This small molecule binds to this protein.
Small molecule (SMILES): O=c1cc(CP(=O)(O)O)c2c(F)cc(F)cc2o1

Binding-site contacts:
Ligand atom C13 contacts residue ASN186 of chain 1.A at 3.9 Å.
Ligand atom O08 contacts residue HIS155 of chain 1.A at 3.7 Å.
Ligand atom C16 contacts residue ASN186 of chain 1.A at 3.8 Å.
Ligand atom C05 contacts residue ZN1 of chain 1.D at 3.6 Å.
Ligand atom O18 contacts residue ARG181 of chain 1.A at 3.3 Å (salt-bridge).
Ligand atom F12 contacts residue PHE38 of chain 1.A at 3.4 Å.
Ligand atom O09 contacts residue HIS155 of chain 1.A at 3.3 Å.
Ligand atom P06 contacts residue HIS216 of chain 1.A at 4.0 Å.
Ligand atom C02 contacts residue TYR43 of chain 1.A at 4.0 Å (hydrophobic).
Ligand atom C04 contacts residue TRP63 of chain 1.A at 3.8 Å (hydrophobic).
Ligand atom O07 contacts residue ZN1 of chain 1.C at 2.2 Å.
Ligand atom O07 contacts residue HIS90 of chain 1.A at 3.9 Å.
Ligand atom P06 contacts residue ZN1 of chain 1.C at 3.5 Å.
Ligand atom O09 contacts residue ASN186 of chain 1.A at 2.8 Å (h-bond).
Ligand atom C11 contacts residue PHE38 of chain 1.A at 3.8 Å (hydrophobic).
Ligand atom O08 contacts residue HIS216 of chain 1.A at 2.8 Å (h-bond).
Ligand atom O01 contacts residue HIS216 of chain 1.A at 3.7 Å.
Ligand atom O08 contacts residue ASP94 of chain 1.A at 3.4 Å (salt-bridge).
Ligand atom O07 contacts residue HIS155 of chain 1.A at 3.3 Å (h-bond).
Ligand atom P06 contacts residue HIS155 of chain 1.A at 3.7 Å.
Ligand atom P06 contacts residue ZN1 of chain 1.D at 2.9 Å.
Ligand atom F15 contacts residue ASN186 of chain 1.A at 3.9 Å.
Ligand atom C16 contacts residue TYR43 of chain 1.A at 3.8 Å (hydrophobic).
Ligand atom C13 contacts residue PHE38 of chain 1.A at 3.5 Å (hydrophobic).
Ligand atom P06 contacts residue ASP94 of chain 1.A at 3.6 Å.
Ligand atom C05 contacts residue TRP63 of chain 1.A at 4.0 Å (hydrophobic).
Ligand atom O09 contacts residue ZN1 of chain 1.C at 3.9 Å.
Ligand atom O18 contacts residue TYR43 of chain 1.A at 3.9 Å.
Ligand atom O07 contacts residue ASP94 of chain 1.A at 3.4 Å (salt-bridge).
Ligand atom O07 contacts residue HIS92 of chain 1.A at 3.5 Å (h-bond).
Ligand atom C14 contacts residue ASN186 of chain 1.A at 3.6 Å.
Ligand atom O08 contacts residue CYS174 of chain 1.A at 3.5 Å (h-bond).
Ligand atom O07 contacts residue ZN1 of chain 1.D at 3.1 Å.
Ligand atom O01 contacts residue ARG181 of chain 1.A at 3.0 Å (salt-bridge).
Ligand atom C05 contacts residue ASP94 of chain 1.A at 3.5 Å.
Ligand atom C02 contacts residue ARG181 of chain 1.A at 3.5 Å.
Ligand atom O01 contacts residue TYR43 of chain 1.A at 3.9 Å.
Ligand atom O08 contacts residue ZN1 of chain 1.D at 1.9 Å.
Ligand atom C03 contacts residue HIS216 of chain 1.A at 3.4 Å.
Ligand atom C03 contacts residue TRP63 of chain 1.A at 4.0 Å (hydrophobic).

Sequence of chain 1.A:
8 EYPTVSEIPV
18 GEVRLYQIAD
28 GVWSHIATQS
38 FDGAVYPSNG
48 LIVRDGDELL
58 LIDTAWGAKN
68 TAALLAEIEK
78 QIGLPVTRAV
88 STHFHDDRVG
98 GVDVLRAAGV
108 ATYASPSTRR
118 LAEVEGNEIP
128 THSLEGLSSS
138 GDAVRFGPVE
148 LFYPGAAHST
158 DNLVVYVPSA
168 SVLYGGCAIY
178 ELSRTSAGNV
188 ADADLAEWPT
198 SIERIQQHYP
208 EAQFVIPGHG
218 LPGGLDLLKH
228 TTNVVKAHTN